A small-molecule ligand and the protein it binds are described below.
Small molecule (SMILES): CC(=O)N[C@@H]1[C@@H](O)[C@H](O)[C@@H](CO)O[C@H]1O

Binding-site contacts:
Ligand atom C6 contacts residue ASN123 of chain 2.A at 4.5 Å.
Ligand atom C3 contacts residue ASN123 of chain 2.A at 3.9 Å.
Ligand atom C1 contacts residue ARG121 of chain 2.A at 4.3 Å.
Ligand atom C2 contacts residue ASN123 of chain 2.A at 2.5 Å.
Ligand atom O5 contacts residue ASN123 of chain 2.A at 2.3 Å (h-bond).
Ligand atom C4 contacts residue ASN123 of chain 2.A at 4.2 Å.
Ligand atom C7 contacts residue ASN123 of chain 2.A at 3.4 Å.
Ligand atom C5 contacts residue ASN123 of chain 2.A at 3.6 Å.
Ligand atom O6 contacts residue ARG121 of chain 2.A at 4.1 Å.
Ligand atom N2 contacts residue ASN123 of chain 2.A at 3.1 Å (h-bond).
Ligand atom C5 contacts residue ARG121 of chain 2.A at 4.2 Å.
Ligand atom C1 contacts residue ASN123 of chain 2.A at 1.4 Å.
Ligand atom O7 contacts residue ASN123 of chain 2.A at 3.3 Å (h-bond).
Ligand atom O5 contacts residue ARG121 of chain 2.A at 4.2 Å.

Sequence of chain 2.A:
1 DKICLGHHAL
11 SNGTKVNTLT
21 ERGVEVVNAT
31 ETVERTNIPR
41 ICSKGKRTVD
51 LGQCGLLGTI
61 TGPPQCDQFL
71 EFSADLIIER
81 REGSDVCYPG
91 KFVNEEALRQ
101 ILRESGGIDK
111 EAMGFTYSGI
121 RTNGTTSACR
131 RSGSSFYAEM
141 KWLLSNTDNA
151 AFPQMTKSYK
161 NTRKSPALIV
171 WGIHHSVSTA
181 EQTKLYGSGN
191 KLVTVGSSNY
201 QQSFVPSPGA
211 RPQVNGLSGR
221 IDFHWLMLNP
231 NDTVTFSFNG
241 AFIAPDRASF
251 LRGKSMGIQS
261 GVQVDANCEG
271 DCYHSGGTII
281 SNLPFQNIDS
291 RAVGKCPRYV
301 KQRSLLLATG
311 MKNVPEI